Binding-site contacts:
Ligand atom CB contacts residue VAL50 of chain 2.A at 3.6 Å (hydrophobic).
Ligand atom O2P contacts residue SER606 of chain 1.A at 2.7 Å (h-bond).
Ligand atom O1P contacts residue SER606 of chain 1.A at 2.4 Å (h-bond).
Ligand atom OH contacts residue ARG602 of chain 1.A at 2.4 Å (salt-bridge).
Ligand atom OH contacts residue LYS584 of chain 1.A at 3.6 Å (salt-bridge).
Ligand atom P contacts residue SER606 of chain 1.A at 3.1 Å.
Ligand atom CE1 contacts residue PRO633 of chain 1.A at 3.6 Å (hydrophobic).
Ligand atom O3P contacts residue ARG602 of chain 1.A at 2.6 Å (salt-bridge).
Ligand atom P contacts residue LYS584 of chain 1.A at 3.5 Å.
Ligand atom O1P contacts residue SER604 of chain 1.A at 2.6 Å (h-bond).
Ligand atom OD2 contacts residue HIS629 of chain 1.A at 3.3 Å.
Ligand atom O2P contacts residue LYS584 of chain 1.A at 2.7 Å (salt-bridge).
Ligand atom CD contacts residue ASN48 of chain 2.A at 3.3 Å.
Ligand atom O contacts residue GLU632 of chain 1.A at 3.2 Å (salt-bridge).
Ligand atom O3P contacts residue SER604 of chain 1.A at 3.6 Å.
Ligand atom OD1 contacts residue PHE628 of chain 1.A at 3.5 Å (h-bond).
Ligand atom OXT contacts residue TYR634 of chain 1.A at 3.3 Å (h-bond).
Ligand atom OXT contacts residue TYR651 of chain 1.A at 3.0 Å.
Ligand atom CA contacts residue ALA630 of chain 1.A at 3.5 Å (hydrophobic).
Ligand atom OD1 contacts residue HIS629 of chain 1.A at 2.5 Å (h-bond).
Ligand atom CE1 contacts residue GLU632 of chain 1.A at 2.8 Å.
Ligand atom ND1 contacts residue GLU632 of chain 1.A at 3.4 Å (salt-bridge).
Ligand atom O3P contacts residue GLU605 of chain 1.A at 2.7 Å (salt-bridge).
Ligand atom O1P contacts residue GLU605 of chain 1.A at 3.2 Å (salt-bridge).
Ligand atom N contacts residue ALA630 of chain 1.A at 3.2 Å (h-bond).
Ligand atom CG contacts residue ASN48 of chain 2.A at 3.5 Å.
Ligand atom CB contacts residue TYR651 of chain 1.A at 3.6 Å (hydrophobic).
Ligand atom O contacts residue TYR651 of chain 1.A at 2.5 Å (h-bond).
Ligand atom P contacts residue GLU605 of chain 1.A at 3.5 Å.
Ligand atom OD2 contacts residue ALA630 of chain 1.A at 3.1 Å (h-bond).
Ligand atom CZ contacts residue ARG602 of chain 1.A at 3.5 Å.
Ligand atom N contacts residue ALA630 of chain 1.A at 3.0 Å (h-bond).
Ligand atom O contacts residue VAL631 of chain 1.A at 3.3 Å.
Ligand atom CE1 contacts residue TYR634 of chain 1.A at 3.4 Å (hydrophobic).
Ligand atom CG contacts residue HIS629 of chain 1.A at 3.3 Å.
Ligand atom C contacts residue ALA630 of chain 1.A at 3.6 Å (hydrophobic).
Ligand atom C contacts residue TYR651 of chain 1.A at 3.6 Å (hydrophobic).
Ligand atom ND1 contacts residue TYR634 of chain 1.A at 3.0 Å.
Ligand atom P contacts residue ARG602 of chain 1.A at 3.0 Å.
Ligand atom CD2 contacts residue VAL631 of chain 1.A at 3.1 Å (hydrophobic).

Sequence of chain 1.A:
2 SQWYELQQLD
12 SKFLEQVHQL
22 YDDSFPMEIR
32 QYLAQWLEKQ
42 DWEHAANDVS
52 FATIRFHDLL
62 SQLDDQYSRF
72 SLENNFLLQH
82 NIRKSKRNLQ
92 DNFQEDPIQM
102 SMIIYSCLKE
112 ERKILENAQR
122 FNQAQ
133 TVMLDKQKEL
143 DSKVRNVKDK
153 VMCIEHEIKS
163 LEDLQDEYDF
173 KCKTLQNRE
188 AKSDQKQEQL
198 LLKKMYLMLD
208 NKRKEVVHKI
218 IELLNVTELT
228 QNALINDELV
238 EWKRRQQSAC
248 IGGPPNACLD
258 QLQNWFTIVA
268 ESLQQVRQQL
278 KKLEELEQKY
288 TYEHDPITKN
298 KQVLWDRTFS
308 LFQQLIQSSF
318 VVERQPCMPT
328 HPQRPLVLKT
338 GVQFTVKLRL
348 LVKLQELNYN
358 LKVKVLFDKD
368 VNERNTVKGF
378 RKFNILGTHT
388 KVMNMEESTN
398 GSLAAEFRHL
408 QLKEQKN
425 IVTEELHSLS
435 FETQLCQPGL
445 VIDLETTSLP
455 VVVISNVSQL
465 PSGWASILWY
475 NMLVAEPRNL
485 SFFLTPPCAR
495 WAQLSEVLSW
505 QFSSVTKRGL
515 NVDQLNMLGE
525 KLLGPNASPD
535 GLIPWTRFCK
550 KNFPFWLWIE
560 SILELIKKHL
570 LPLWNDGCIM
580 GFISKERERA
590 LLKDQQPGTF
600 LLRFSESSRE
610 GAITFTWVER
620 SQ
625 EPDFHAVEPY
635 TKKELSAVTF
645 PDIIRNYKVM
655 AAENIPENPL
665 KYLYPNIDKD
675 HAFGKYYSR

Sequence of chain 2.A:
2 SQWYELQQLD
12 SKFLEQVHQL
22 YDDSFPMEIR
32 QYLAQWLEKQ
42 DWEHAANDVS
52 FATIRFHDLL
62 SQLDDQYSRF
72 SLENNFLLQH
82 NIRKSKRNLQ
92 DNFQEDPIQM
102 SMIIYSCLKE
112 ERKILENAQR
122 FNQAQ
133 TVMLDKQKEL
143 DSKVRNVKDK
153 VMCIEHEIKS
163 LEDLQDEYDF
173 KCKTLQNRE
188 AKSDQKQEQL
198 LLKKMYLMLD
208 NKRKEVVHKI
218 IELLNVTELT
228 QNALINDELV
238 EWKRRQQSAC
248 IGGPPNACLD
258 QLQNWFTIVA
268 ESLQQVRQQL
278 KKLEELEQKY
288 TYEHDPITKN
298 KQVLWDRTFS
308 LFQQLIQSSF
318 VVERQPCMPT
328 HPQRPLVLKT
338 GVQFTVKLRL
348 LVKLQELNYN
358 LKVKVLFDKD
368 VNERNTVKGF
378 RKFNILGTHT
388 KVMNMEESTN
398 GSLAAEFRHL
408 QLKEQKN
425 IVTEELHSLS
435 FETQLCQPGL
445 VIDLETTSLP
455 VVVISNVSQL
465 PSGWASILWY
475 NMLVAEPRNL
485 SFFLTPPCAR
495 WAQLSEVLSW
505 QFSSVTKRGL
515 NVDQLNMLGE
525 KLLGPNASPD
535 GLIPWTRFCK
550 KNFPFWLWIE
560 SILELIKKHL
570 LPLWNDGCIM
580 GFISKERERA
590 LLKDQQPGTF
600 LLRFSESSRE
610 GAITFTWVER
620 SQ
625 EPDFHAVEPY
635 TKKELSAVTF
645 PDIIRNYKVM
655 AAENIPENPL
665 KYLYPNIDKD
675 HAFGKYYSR

This protein binds this small molecule.
Small molecule (SMILES): NCCCC[C@H](NC(=O)[C@H](CC(=O)O)NC(=O)[C@@H](N)Cc1ccc(OP(=O)(O)O)cc1)C(=O)N1CCC[C@H]1C(=O)N[C@@H](Cc1cnc[nH]1)C(=O)O